A small-molecule ligand and the protein it binds are described below.
Small molecule (SMILES): CCS(=O)(=O)Nc1cc(-c2cn(C)c3c(=O)[nH]ccc23)cc2c1ccn2C(C)(c1ccccn1)c1ccccn1

Binding-site contacts:
Ligand atom O3 contacts residue ASP37 of chain 1.H at 3.1 Å (salt-bridge).
Ligand atom C16 contacts residue LEU41 of chain 1.H at 4.0 Å (hydrophobic).
Ligand atom C10 contacts residue PHE98 of chain 1.H at 4.0 Å (hydrophobic).
Ligand atom C12 contacts residue ARG94 of chain 1.H at 3.4 Å.
Ligand atom C14 contacts residue LEU41 of chain 1.H at 3.7 Å (hydrophobic).
Ligand atom O3 contacts residue VAL36 of chain 1.H at 3.5 Å.
Ligand atom C17 contacts residue PRO31 of chain 1.H at 3.2 Å (hydrophobic).
Ligand atom C13 contacts residue LEU41 of chain 1.H at 3.6 Å (hydrophobic).
Ligand atom C19 contacts residue VAL36 of chain 1.H at 4.0 Å (hydrophobic).
Ligand atom C15 contacts residue LEU41 of chain 1.H at 3.4 Å (hydrophobic).
Ligand atom C22 contacts residue ILE43 of chain 1.H at 3.5 Å (hydrophobic).
Ligand atom C23 contacts residue VAL95 of chain 1.H at 3.5 Å (hydrophobic).
Ligand atom C28 contacts residue LEU41 of chain 1.H at 3.4 Å (hydrophobic).
Ligand atom C25 contacts residue LEU41 of chain 1.H at 3.8 Å (hydrophobic).
Ligand atom N5 contacts residue TYR88 of chain 1.H at 3.8 Å.
Ligand atom C19 contacts residue VAL95 of chain 1.H at 3.8 Å (hydrophobic).
Ligand atom C23 contacts residue ASN89 of chain 1.H at 3.5 Å.
Ligand atom O1 contacts residue ASN89 of chain 1.H at 2.8 Å (h-bond).
Ligand atom C30 contacts residue LEU41 of chain 1.H at 3.8 Å (hydrophobic).
Ligand atom C27 contacts residue GLN34 of chain 1.H at 3.3 Å.
Ligand atom C10 contacts residue ARG94 of chain 1.H at 3.2 Å.
Ligand atom N5 contacts residue ASN89 of chain 1.H at 3.0 Å (h-bond).
Ligand atom C21 contacts residue LEU41 of chain 1.H at 3.8 Å (hydrophobic).
Ligand atom C26 contacts residue PRO35 of chain 1.H at 3.4 Å (hydrophobic).
Ligand atom C27 contacts residue PRO31 of chain 1.H at 3.6 Å (hydrophobic).
Ligand atom C18 contacts residue PHE32 of chain 1.H at 3.4 Å (hydrophobic).
Ligand atom O1 contacts residue VAL95 of chain 1.H at 3.3 Å.
Ligand atom C9 contacts residue ARG94 of chain 1.H at 3.7 Å.
Ligand atom C18 contacts residue VAL36 of chain 1.H at 3.9 Å (hydrophobic).
Ligand atom N3 contacts residue LEU41 of chain 1.H at 3.8 Å.
Ligand atom O2 contacts residue LEU40 of chain 1.H at 3.2 Å.
Ligand atom C17 contacts residue VAL36 of chain 1.H at 3.8 Å (hydrophobic).
Ligand atom C11 contacts residue ARG94 of chain 1.H at 3.1 Å.
Ligand atom C21 contacts residue ILE43 of chain 1.H at 4.0 Å (hydrophobic).
Ligand atom C24 contacts residue LEU41 of chain 1.H at 3.5 Å (hydrophobic).
Ligand atom C29 contacts residue LEU41 of chain 1.H at 3.5 Å (hydrophobic).
Ligand atom N4 contacts residue VAL36 of chain 1.H at 3.6 Å.
Ligand atom O3 contacts residue LEU41 of chain 1.H at 3.5 Å.
Ligand atom C22 contacts residue ASN89 of chain 1.H at 3.8 Å.
Ligand atom C27 contacts residue PRO35 of chain 1.H at 3.6 Å (hydrophobic).

Sequence of chain 1.H:
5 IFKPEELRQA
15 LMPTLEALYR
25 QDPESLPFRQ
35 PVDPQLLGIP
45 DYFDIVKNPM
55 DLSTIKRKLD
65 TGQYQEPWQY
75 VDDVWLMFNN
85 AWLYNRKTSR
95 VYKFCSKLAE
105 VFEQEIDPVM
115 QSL